This protein binds this small molecule.
Small molecule (SMILES): CC(=O)N[C@@H]1[C@@H](O)[C@H](O)[C@@H](CO)O[C@H]1O

Binding-site contacts:
Ligand atom C5 contacts residue ASN305 of chain 1.C at 3.5 Å.
Ligand atom O4 contacts residue ASN543 of chain 1.C at 3.9 Å.
Ligand atom C4 contacts residue ASN543 of chain 1.C at 4.2 Å.
Ligand atom O5 contacts residue ASN305 of chain 1.C at 2.2 Å (h-bond).
Ligand atom C2 contacts residue ASN305 of chain 1.C at 2.6 Å.
Ligand atom C4 contacts residue ASN305 of chain 1.C at 4.2 Å.
Ligand atom O6 contacts residue THR398 of chain 1.C at 3.8 Å.
Ligand atom C1 contacts residue ARG397 of chain 1.C at 4.4 Å.
Ligand atom O3 contacts residue ASN543 of chain 1.C at 3.9 Å.
Ligand atom C7 contacts residue ASN305 of chain 1.C at 4.1 Å.
Ligand atom O7 contacts residue ARG397 of chain 1.C at 3.4 Å (salt-bridge).
Ligand atom N2 contacts residue ARG397 of chain 1.C at 4.5 Å.
Ligand atom N2 contacts residue ASN305 of chain 1.C at 3.2 Å (h-bond).
Ligand atom C6 contacts residue ASN305 of chain 1.C at 4.5 Å.
Ligand atom C7 contacts residue ARG397 of chain 1.C at 4.3 Å.
Ligand atom C2 contacts residue ARG397 of chain 1.C at 3.8 Å.
Ligand atom O7 contacts residue ASN305 of chain 1.C at 4.5 Å.
Ligand atom C3 contacts residue ASN305 of chain 1.C at 3.9 Å.
Ligand atom C1 contacts residue ASN305 of chain 1.C at 1.4 Å.
Ligand atom O6 contacts residue ASN305 of chain 1.C at 4.2 Å.
Ligand atom O6 contacts residue ARG397 of chain 1.C at 4.5 Å.
Ligand atom C6 contacts residue THR398 of chain 1.C at 4.0 Å.

Sequence of chain 1.C:
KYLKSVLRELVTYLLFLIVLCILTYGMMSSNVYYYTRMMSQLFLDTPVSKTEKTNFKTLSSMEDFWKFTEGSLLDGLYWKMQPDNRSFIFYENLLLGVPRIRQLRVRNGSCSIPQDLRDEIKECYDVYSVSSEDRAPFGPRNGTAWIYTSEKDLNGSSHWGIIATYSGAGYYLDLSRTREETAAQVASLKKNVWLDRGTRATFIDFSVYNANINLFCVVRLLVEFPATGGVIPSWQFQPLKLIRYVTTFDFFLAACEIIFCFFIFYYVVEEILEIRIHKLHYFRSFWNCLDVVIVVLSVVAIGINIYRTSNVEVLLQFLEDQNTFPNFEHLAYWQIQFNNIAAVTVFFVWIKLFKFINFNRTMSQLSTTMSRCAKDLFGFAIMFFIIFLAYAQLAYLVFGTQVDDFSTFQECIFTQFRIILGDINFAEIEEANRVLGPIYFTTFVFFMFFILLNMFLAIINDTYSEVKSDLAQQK